Binding-site contacts:
Ligand atom N1 contacts residue LEU136 of chain 1.B at 3.5 Å.
Ligand atom C11 contacts residue LEU187 of chain 1.B at 3.4 Å (hydrophobic).
Ligand atom O28 contacts residue PRO223 of chain 1.B at 3.0 Å (h-bond).
Ligand atom C7 contacts residue ALA225 of chain 1.B at 3.5 Å (hydrophobic).
Ligand atom O24 contacts residue LEU134 of chain 1.B at 3.0 Å (h-bond).
Ligand atom O28 contacts residue HIS201 of chain 1.B at 3.0 Å (h-bond).
Ligand atom O24 contacts residue GLY135 of chain 1.B at 3.4 Å (h-bond).
Ligand atom O26 contacts residue HIS191 of chain 1.B at 3.2 Å (h-bond).
Ligand atom F33 contacts residue TYR222 of chain 1.B at 3.3 Å.
Ligand atom N25 contacts residue HIS191 of chain 1.B at 3.4 Å (h-bond).
Ligand atom N14 contacts residue SER227 of chain 1.B at 3.2 Å (h-bond).
Ligand atom C10 contacts residue GLU184 of chain 1.B at 3.5 Å.
Ligand atom O29 contacts residue HIS195 of chain 1.B at 3.4 Å (h-bond).
Ligand atom C30 contacts residue VAL220 of chain 1.B at 3.4 Å (hydrophobic).
Ligand atom O29 contacts residue ZN1 of chain 1.E at 2.5 Å.
Ligand atom C9 contacts residue GLU184 of chain 1.B at 3.5 Å.
Ligand atom O26 contacts residue ZN1 of chain 1.E at 2.1 Å.
Ligand atom O28 contacts residue ZN1 of chain 1.E at 2.4 Å.
Ligand atom F33 contacts residue ILE224 of chain 1.B at 3.5 Å.
Ligand atom C19 contacts residue HIS191 of chain 1.B at 3.4 Å.
Ligand atom N14 contacts residue GLY228 of chain 1.B at 3.2 Å (h-bond).
Ligand atom C21 contacts residue GLU192 of chain 1.B at 3.4 Å.
Ligand atom C21 contacts residue GLY135 of chain 1.B at 3.1 Å.
Ligand atom C21 contacts residue ZN1 of chain 1.E at 2.9 Å.
Ligand atom CL41 contacts residue ILE224 of chain 1.B at 2.9 Å.
Ligand atom C17 contacts residue VAL220 of chain 1.B at 3.5 Å (hydrophobic).
Ligand atom N25 contacts residue GLU192 of chain 1.B at 3.4 Å (salt-bridge).
Ligand atom C19 contacts residue TYR222 of chain 1.B at 3.3 Å (hydrophobic).
Ligand atom C22 contacts residue ZN1 of chain 1.E at 3.2 Å.
Ligand atom O26 contacts residue GLU192 of chain 1.B at 2.6 Å (salt-bridge).
Ligand atom C18 contacts residue TYR222 of chain 1.B at 3.2 Å (hydrophobic).
Ligand atom O29 contacts residue HIS201 of chain 1.B at 3.2 Å.
Ligand atom C18 contacts residue HIS191 of chain 1.B at 3.5 Å.
Ligand atom C6 contacts residue ALA225 of chain 1.B at 3.5 Å (hydrophobic).
Ligand atom C20 contacts residue ZN1 of chain 1.E at 3.1 Å.
Ligand atom F34 contacts residue ASN233 of chain 1.B at 3.4 Å.
Ligand atom S16 contacts residue HIS191 of chain 1.B at 3.5 Å.
Ligand atom O28 contacts residue HIS191 of chain 1.B at 3.2 Å (h-bond).
Ligand atom C8 contacts residue SER227 of chain 1.B at 3.3 Å.
Ligand atom O26 contacts residue HIS195 of chain 1.B at 3.4 Å (h-bond).

A protein and the small-molecule ligand that binds it are described below.
Small molecule (SMILES): O=C(NCc1ccc(Cn2c(C(F)(F)F)nc3ccccc32)s1)[C@H](O)[C@@H](O)C(=O)N1CCC[C@@H]1c1cccc(Cl)c1

Sequence of chain 1.B:
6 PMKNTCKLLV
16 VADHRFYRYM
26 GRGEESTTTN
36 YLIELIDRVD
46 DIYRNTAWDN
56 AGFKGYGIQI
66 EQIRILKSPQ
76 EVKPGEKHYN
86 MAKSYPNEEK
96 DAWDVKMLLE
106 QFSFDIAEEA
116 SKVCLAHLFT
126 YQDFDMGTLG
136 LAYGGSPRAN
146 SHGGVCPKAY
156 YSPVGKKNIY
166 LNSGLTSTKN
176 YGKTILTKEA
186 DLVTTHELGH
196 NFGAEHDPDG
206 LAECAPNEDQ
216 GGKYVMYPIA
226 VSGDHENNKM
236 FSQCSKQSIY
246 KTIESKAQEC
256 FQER